The small molecule below binds the protein below.
Small molecule (SMILES): O=C1CCCCC1

Binding-site contacts:
Ligand atom C3 contacts residue THR70 of chain 1.A at 3.9 Å.
Ligand atom C3 contacts residue VAL63 of chain 1.A at 3.7 Å (hydrophobic).
Ligand atom C5 contacts residue THR70 of chain 1.A at 4.1 Å.
Ligand atom C1 contacts residue ASN62 of chain 1.A at 4.4 Å.
Ligand atom C1 contacts residue THR70 of chain 1.A at 3.9 Å.
Ligand atom C2 contacts residue THR70 of chain 1.A at 4.2 Å.
Ligand atom C3 contacts residue ALA64 of chain 1.A at 3.8 Å (hydrophobic).
Ligand atom C3 contacts residue ASN62 of chain 1.A at 3.7 Å.
Ligand atom C4 contacts residue ALA64 of chain 1.A at 3.6 Å (hydrophobic).
Ligand atom C4 contacts residue VAL63 of chain 1.A at 3.9 Å (hydrophobic).
Ligand atom C2 contacts residue ASN62 of chain 1.A at 3.1 Å.
Ligand atom C5 contacts residue ALA64 of chain 1.A at 4.2 Å (hydrophobic).
Ligand atom C6 contacts residue THR70 of chain 1.A at 4.3 Å.
Ligand atom O1 contacts residue THR70 of chain 1.A at 3.7 Å.

Sequence of chain 1.A:
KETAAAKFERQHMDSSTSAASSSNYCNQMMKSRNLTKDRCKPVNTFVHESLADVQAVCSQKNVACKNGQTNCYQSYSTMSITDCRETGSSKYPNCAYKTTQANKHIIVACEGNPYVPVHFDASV